The small molecule below binds the protein below.
Small molecule (SMILES): O=C(O)c1ccc(O)c(I)c1

Sequence of chain 1.L:
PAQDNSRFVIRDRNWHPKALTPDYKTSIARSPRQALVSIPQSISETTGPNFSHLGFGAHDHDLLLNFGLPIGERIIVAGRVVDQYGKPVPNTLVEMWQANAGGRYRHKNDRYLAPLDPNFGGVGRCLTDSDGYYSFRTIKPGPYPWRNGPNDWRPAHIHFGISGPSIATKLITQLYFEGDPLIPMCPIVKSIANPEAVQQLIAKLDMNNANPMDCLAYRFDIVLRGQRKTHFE

Sequence of chain 1.K:
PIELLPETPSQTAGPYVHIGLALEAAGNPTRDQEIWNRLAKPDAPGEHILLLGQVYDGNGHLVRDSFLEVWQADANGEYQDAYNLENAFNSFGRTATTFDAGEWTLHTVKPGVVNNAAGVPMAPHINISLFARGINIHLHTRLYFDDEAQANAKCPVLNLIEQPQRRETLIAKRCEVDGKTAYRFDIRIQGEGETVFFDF

Binding-site contacts:
Ligand atom O4 contacts residue TYR147 of chain 1.L at 2.2 Å (h-bond).
Ligand atom I3 contacts residue ILE191 of chain 1.L at 3.7 Å.
Ligand atom C3 contacts residue TYR147 of chain 1.L at 3.5 Å (hydrophobic).
Ligand atom I3 contacts residue THR12 of chain 1.K at 4.1 Å.
Ligand atom C6 contacts residue TYR147 of chain 1.L at 3.5 Å (hydrophobic).
Ligand atom C7 contacts residue TRP149 of chain 1.L at 4.0 Å (hydrophobic).
Ligand atom C4 contacts residue PRO15 of chain 1.K at 3.9 Å (hydrophobic).
Ligand atom I3 contacts residue ARG157 of chain 1.L at 3.3 Å.
Ligand atom C4 contacts residue TYR147 of chain 1.L at 2.6 Å (hydrophobic).
Ligand atom C6 contacts residue PRO15 of chain 1.K at 3.6 Å (hydrophobic).
Ligand atom C4 contacts residue TYR16 of chain 1.K at 4.3 Å (hydrophobic).
Ligand atom C5 contacts residue TYR108 of chain 1.L at 3.7 Å (hydrophobic).
Ligand atom O4 contacts residue TYR108 of chain 1.L at 3.1 Å (h-bond).
Ligand atom I3 contacts residue GLN177 of chain 1.L at 4.2 Å.
Ligand atom C7 contacts residue PRO15 of chain 1.K at 3.6 Å (hydrophobic).
Ligand atom I3 contacts residue HIS162 of chain 1.L at 4.0 Å.
Ligand atom O1 contacts residue TRP149 of chain 1.L at 3.5 Å.
Ligand atom O2 contacts residue PRO15 of chain 1.K at 4.0 Å.
Ligand atom O4 contacts residue HIS162 of chain 1.L at 3.0 Å (h-bond).
Ligand atom C3 contacts residue PRO15 of chain 1.K at 3.5 Å (hydrophobic).
Ligand atom C2 contacts residue PRO15 of chain 1.K at 3.2 Å (hydrophobic).
Ligand atom O4 contacts residue HIS160 of chain 1.L at 3.4 Å (h-bond).
Ligand atom C6 contacts residue TYR16 of chain 1.K at 3.3 Å (hydrophobic).
Ligand atom O1 contacts residue PRO15 of chain 1.K at 4.0 Å.
Ligand atom O4 contacts residue FE1 of chain 1.GA at 1.5 Å.
Ligand atom C5 contacts residue TYR147 of chain 1.L at 2.9 Å (hydrophobic).
Ligand atom C3 contacts residue FE1 of chain 1.GA at 3.8 Å.
Ligand atom C4 contacts residue TYR108 of chain 1.L at 4.2 Å (hydrophobic).
Ligand atom C5 contacts residue FE1 of chain 1.GA at 3.6 Å.
Ligand atom C1 contacts residue PRO15 of chain 1.K at 3.4 Å (hydrophobic).
Ligand atom O2 contacts residue TRP149 of chain 1.L at 4.0 Å.
Ligand atom C2 contacts residue TRP149 of chain 1.L at 4.3 Å (hydrophobic).
Ligand atom C1 contacts residue TYR147 of chain 1.L at 4.3 Å (hydrophobic).
Ligand atom C4 contacts residue HIS162 of chain 1.L at 4.3 Å.
Ligand atom I3 contacts residue FE1 of chain 1.GA at 4.2 Å.
Ligand atom C5 contacts residue PRO15 of chain 1.K at 4.1 Å (hydrophobic).
Ligand atom C5 contacts residue TYR16 of chain 1.K at 3.4 Å (hydrophobic).
Ligand atom I3 contacts residue GLY14 of chain 1.K at 4.0 Å.
Ligand atom C4 contacts residue FE1 of chain 1.GA at 2.8 Å.
Ligand atom O4 contacts residue ARG157 of chain 1.L at 4.3 Å.